A small-molecule ligand and the protein it binds are described below.
Small molecule (SMILES): Nc1nc2c(ncn2[C@@H]2O[C@H](CO[P](=O)(O)O[P](=O)(O)NP(=O)(O)O)[C@@H](O)[C@H]2O)c(=O)[nH]1

Binding-site contacts:
Ligand atom O6 contacts residue ASP119 of chain 1.A at 3.4 Å (salt-bridge).
Ligand atom O3G contacts residue LYS16 of chain 1.A at 2.7 Å (salt-bridge).
Ligand atom O2G contacts residue THR35 of chain 1.A at 3.0 Å (h-bond).
Ligand atom N1 contacts residue ASP119 of chain 1.A at 2.7 Å (salt-bridge).
Ligand atom O2A contacts residue TYR32 of chain 1.A at 3.5 Å.
Ligand atom O2' contacts residue VAL29 of chain 1.A at 2.7 Å (h-bond).
Ligand atom O2G contacts residue MG1 of chain 1.B at 2.1 Å.
Ligand atom PB contacts residue MG1 of chain 1.B at 3.3 Å.
Ligand atom N3B contacts residue MG1 of chain 1.B at 3.4 Å.
Ligand atom O3A contacts residue GLY15 of chain 1.A at 3.2 Å (h-bond).
Ligand atom O3' contacts residue ASP30 of chain 1.A at 2.8 Å (salt-bridge).
Ligand atom O1A contacts residue SER17 of chain 1.A at 3.3 Å (h-bond).
Ligand atom N2 contacts residue LEU120 of chain 1.A at 3.4 Å.
Ligand atom O6 contacts residue ASN116 of chain 1.A at 3.4 Å (h-bond).
Ligand atom C3' contacts residue GLU31 of chain 1.A at 3.5 Å.
Ligand atom O2' contacts residue PHE28 of chain 1.A at 3.2 Å.
Ligand atom O1G contacts residue PRO34 of chain 1.A at 3.5 Å.
Ligand atom O6 contacts residue ALA146 of chain 1.A at 2.8 Å (h-bond).
Ligand atom N3B contacts residue TYR32 of chain 1.A at 3.4 Å.
Ligand atom PG contacts residue MG1 of chain 1.B at 3.2 Å.
Ligand atom O1A contacts residue GLY15 of chain 1.A at 3.3 Å.
Ligand atom O1G contacts residue TYR32 of chain 1.A at 2.8 Å (h-bond).
Ligand atom O2' contacts residue ASP30 of chain 1.A at 3.1 Å (salt-bridge).
Ligand atom O6 contacts residue SER145 of chain 1.A at 3.3 Å.
Ligand atom O2B contacts residue MG1 of chain 1.B at 2.2 Å.
Ligand atom O2B contacts residue LYS16 of chain 1.A at 3.4 Å (salt-bridge).
Ligand atom N2 contacts residue ASP119 of chain 1.A at 2.9 Å (salt-bridge).
Ligand atom O1B contacts residue LYS16 of chain 1.A at 2.8 Å (salt-bridge).
Ligand atom C2' contacts residue VAL29 of chain 1.A at 3.5 Å (hydrophobic).
Ligand atom O3G contacts residue GLY60 of chain 1.A at 2.8 Å (h-bond).
Ligand atom O1B contacts residue VAL14 of chain 1.A at 3.3 Å (h-bond).
Ligand atom O1A contacts residue ALA18 of chain 1.A at 2.8 Å (h-bond).
Ligand atom N7 contacts residue ASN116 of chain 1.A at 3.0 Å (h-bond).
Ligand atom O4' contacts residue LYS117 of chain 1.A at 3.2 Å (salt-bridge).
Ligand atom O2B contacts residue SER17 of chain 1.A at 2.9 Å (h-bond).
Ligand atom N3B contacts residue GLY13 of chain 1.A at 3.0 Å (h-bond).
Ligand atom O1B contacts residue GLY15 of chain 1.A at 3.0 Å (h-bond).
Ligand atom O6 contacts residue LYS117 of chain 1.A at 3.3 Å.
Ligand atom O1G contacts residue VAL61 of chain 1.A at 3.5 Å.
Ligand atom C6 contacts residue ASP119 of chain 1.A at 3.5 Å.

Sequence of chain 1.A:
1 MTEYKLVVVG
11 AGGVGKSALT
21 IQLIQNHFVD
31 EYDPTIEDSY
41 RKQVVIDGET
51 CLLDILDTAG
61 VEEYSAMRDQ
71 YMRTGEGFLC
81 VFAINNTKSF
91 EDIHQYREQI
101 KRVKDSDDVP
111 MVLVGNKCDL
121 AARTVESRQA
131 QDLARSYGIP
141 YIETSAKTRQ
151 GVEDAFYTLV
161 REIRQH